Sequence of chain 1.A:
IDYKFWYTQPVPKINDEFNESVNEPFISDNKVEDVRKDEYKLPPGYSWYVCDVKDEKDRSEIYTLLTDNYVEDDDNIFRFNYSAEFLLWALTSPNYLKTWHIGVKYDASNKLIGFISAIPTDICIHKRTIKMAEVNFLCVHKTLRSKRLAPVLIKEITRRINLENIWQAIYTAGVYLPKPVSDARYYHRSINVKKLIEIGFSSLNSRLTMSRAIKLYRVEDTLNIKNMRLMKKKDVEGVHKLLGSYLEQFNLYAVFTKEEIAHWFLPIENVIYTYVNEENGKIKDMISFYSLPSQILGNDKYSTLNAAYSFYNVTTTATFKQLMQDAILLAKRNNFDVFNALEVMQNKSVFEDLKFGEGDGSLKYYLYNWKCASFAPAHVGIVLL

The protein below binds the small molecule below.
Small molecule (SMILES): Cc1nn(C)c(C)c1NS(=O)(=O)c1c(Cl)cc(-c2ccnc(N3CCNCC3)c2)cc1Cl

Binding-site contacts:
Ligand atom NBE contacts residue PHE78 of chain 1.A at 3.6 Å.
Ligand atom CAC contacts residue VAL71 of chain 1.A at 3.4 Å (hydrophobic).
Ligand atom CBA contacts residue LEU363 of chain 1.A at 3.8 Å (hydrophobic).
Ligand atom CLG contacts residue ASN340 of chain 1.A at 3.7 Å.
Ligand atom CAU contacts residue SER294 of chain 1.A at 3.5 Å.
Ligand atom CAA contacts residue LEU305 of chain 1.A at 3.5 Å (hydrophobic).
Ligand atom CAN contacts residue TYR82 of chain 1.A at 3.2 Å (hydrophobic).
Ligand atom CLG contacts residue TYR309 of chain 1.A at 3.0 Å.
Ligand atom NBE contacts residue SER294 of chain 1.A at 3.6 Å.
Ligand atom NAR contacts residue PHE80 of chain 1.A at 3.8 Å.
Ligand atom CAB contacts residue ASP73 of chain 1.A at 3.6 Å.
Ligand atom CAC contacts residue PHE78 of chain 1.A at 3.9 Å (hydrophobic).
Ligand atom CAY contacts residue TYR186 of chain 1.A at 3.8 Å (hydrophobic).
Ligand atom CAL contacts residue TYR186 of chain 1.A at 3.7 Å (hydrophobic).
Ligand atom CAA contacts residue PHE201 of chain 1.A at 3.4 Å (hydrophobic).
Ligand atom CAA contacts residue PHE78 of chain 1.A at 3.8 Å (hydrophobic).
Ligand atom NAR contacts residue PHE78 of chain 1.A at 3.2 Å.
Ligand atom NAS contacts residue LEU385 of chain 1.A at 3.1 Å (h-bond).
Ligand atom OAE contacts residue PHE201 of chain 1.A at 3.9 Å.
Ligand atom CAK contacts residue PHE80 of chain 1.A at 3.8 Å (hydrophobic).
Ligand atom CAK contacts residue TYR186 of chain 1.A at 3.5 Å (hydrophobic).
Ligand atom NAR contacts residue SER294 of chain 1.A at 2.6 Å (h-bond).
Ligand atom OAD contacts residue HIS188 of chain 1.A at 3.7 Å.
Ligand atom NAQ contacts residue GLY174 of chain 1.A at 3.6 Å.
Ligand atom CAH contacts residue GLY174 of chain 1.A at 3.4 Å.
Ligand atom CAO contacts residue NHW1 of chain 1.E at 3.8 Å.
Ligand atom CAB contacts residue GLU72 of chain 1.A at 3.9 Å.
Ligand atom OAD contacts residue PHE201 of chain 1.A at 3.4 Å.
Ligand atom NBD contacts residue LEU363 of chain 1.A at 3.9 Å.
Ligand atom NAQ contacts residue LEU363 of chain 1.A at 3.7 Å.
Ligand atom NBE contacts residue PHE80 of chain 1.A at 3.6 Å.
Ligand atom CAN contacts residue LEU385 of chain 1.A at 3.6 Å (hydrophobic).
Ligand atom SBF contacts residue HIS188 of chain 1.A at 3.7 Å.
Ligand atom CAU contacts residue PHE78 of chain 1.A at 3.6 Å (hydrophobic).
Ligand atom OAE contacts residue HIS188 of chain 1.A at 3.3 Å.
Ligand atom CAC contacts residue ARG79 of chain 1.A at 3.9 Å.
Ligand atom CAC contacts residue PHE80 of chain 1.A at 3.4 Å (hydrophobic).
Ligand atom CAM contacts residue NHW1 of chain 1.E at 3.4 Å.
Ligand atom CAV contacts residue ASP73 of chain 1.A at 3.9 Å.
Ligand atom CAZ contacts residue TYR186 of chain 1.A at 3.7 Å (hydrophobic).